The protein below binds the small molecule below.
Small molecule (SMILES): Nc1ncnc2c1ncn2[C@@H]1O[C@H](COP(=O)(O)OP(=O)(O)OP(O)(O)=S)[C@@H](O)[C@H]1O

Binding-site contacts:
Ligand atom O5' contacts residue VAL28 of chain 1.A at 3.8 Å.
Ligand atom O2G contacts residue ILE180 of chain 1.A at 3.8 Å.
Ligand atom O2B contacts residue SER26 of chain 1.A at 2.7 Å (h-bond).
Ligand atom C5' contacts residue GLY23 of chain 1.A at 3.8 Å.
Ligand atom O1B contacts residue SER26 of chain 1.A at 2.9 Å (h-bond).
Ligand atom O2G contacts residue GLY23 of chain 1.A at 3.6 Å.
Ligand atom C4' contacts residue PHE22 of chain 1.A at 3.6 Å (hydrophobic).
Ligand atom O1B contacts residue GLY24 of chain 1.A at 3.3 Å (h-bond).
Ligand atom C4 contacts residue MET148 of chain 1.A at 3.8 Å (hydrophobic).
Ligand atom C5' contacts residue PHE22 of chain 1.A at 3.3 Å (hydrophobic).
Ligand atom C8 contacts residue MET158 of chain 1.A at 3.6 Å (hydrophobic).
Ligand atom O2' contacts residue GLY21 of chain 1.A at 3.9 Å.
Ligand atom PB contacts residue SER26 of chain 1.A at 3.7 Å.
Ligand atom O3A contacts residue GLY23 of chain 1.A at 3.6 Å.
Ligand atom N6 contacts residue MET95 of chain 1.A at 3.4 Å.
Ligand atom C6 contacts residue ALA41 of chain 1.A at 3.8 Å (hydrophobic).
Ligand atom O1B contacts residue MET25 of chain 1.A at 2.9 Å (h-bond).
Ligand atom O1A contacts residue ASP159 of chain 1.A at 3.2 Å (salt-bridge).
Ligand atom O4' contacts residue GLY21 of chain 1.A at 3.5 Å.
Ligand atom O1A contacts residue LYS43 of chain 1.A at 2.6 Å (salt-bridge).
Ligand atom N7 contacts residue MET158 of chain 1.A at 3.7 Å.
Ligand atom O4' contacts residue VAL28 of chain 1.A at 3.4 Å.
Ligand atom N6 contacts residue VAL75 of chain 1.A at 3.6 Å.
Ligand atom N1 contacts residue GLU96 of chain 1.A at 3.8 Å.
Ligand atom C2 contacts residue VAL98 of chain 1.A at 3.1 Å (hydrophobic).
Ligand atom O3G contacts residue LYS143 of chain 1.A at 2.7 Å (salt-bridge).
Ligand atom N6 contacts residue GLU96 of chain 1.A at 2.9 Å (salt-bridge).
Ligand atom O2G contacts residue GLY24 of chain 1.A at 3.0 Å (h-bond).
Ligand atom O3' contacts residue THR102 of chain 1.A at 3.5 Å.
Ligand atom N1 contacts residue ALA41 of chain 1.A at 3.6 Å.
Ligand atom C4 contacts residue VAL28 of chain 1.A at 3.9 Å (hydrophobic).
Ligand atom C6 contacts residue GLU96 of chain 1.A at 3.8 Å.
Ligand atom O2B contacts residue LYS43 of chain 1.A at 3.3 Å (salt-bridge).
Ligand atom PA contacts residue LYS43 of chain 1.A at 3.8 Å.
Ligand atom N3 contacts residue MET148 of chain 1.A at 3.8 Å.
Ligand atom N1 contacts residue VAL98 of chain 1.A at 3.1 Å (h-bond).
Ligand atom C4' contacts residue GLY21 of chain 1.A at 3.8 Å.
Ligand atom S1G contacts residue ILE180 of chain 1.A at 3.4 Å.
Ligand atom N6 contacts residue ALA41 of chain 1.A at 3.8 Å.
Ligand atom O1B contacts residue GLY23 of chain 1.A at 3.2 Å.

Sequence of chain 1.A:
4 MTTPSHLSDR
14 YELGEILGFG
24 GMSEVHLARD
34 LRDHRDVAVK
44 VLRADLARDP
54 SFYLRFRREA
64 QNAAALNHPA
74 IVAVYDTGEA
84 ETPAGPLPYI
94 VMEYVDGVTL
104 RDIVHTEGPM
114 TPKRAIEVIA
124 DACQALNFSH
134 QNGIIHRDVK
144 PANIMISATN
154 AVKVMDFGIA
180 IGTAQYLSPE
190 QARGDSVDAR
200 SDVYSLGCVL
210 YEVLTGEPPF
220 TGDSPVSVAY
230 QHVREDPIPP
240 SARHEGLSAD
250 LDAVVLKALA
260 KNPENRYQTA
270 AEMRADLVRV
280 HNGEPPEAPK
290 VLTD